Binding-site contacts:
Ligand atom O5 contacts residue GLY328 of chain 1.A at 4.4 Å.
Ligand atom O7 contacts residue ASN142 of chain 1.A at 4.2 Å.
Ligand atom C8 contacts residue ASN141 of chain 1.A at 2.9 Å.
Ligand atom C1 contacts residue ASN142 of chain 1.A at 1.5 Å.
Ligand atom C7 contacts residue ASN142 of chain 1.A at 3.7 Å.
Ligand atom C2 contacts residue ASN142 of chain 1.A at 2.5 Å.
Ligand atom C5 contacts residue ASN142 of chain 1.A at 3.7 Å.
Ligand atom N2 contacts residue ASN141 of chain 1.A at 3.9 Å.
Ligand atom O7 contacts residue ASN141 of chain 1.A at 3.3 Å (h-bond).
Ligand atom C3 contacts residue ASN142 of chain 1.A at 3.8 Å.
Ligand atom C7 contacts residue ASN141 of chain 1.A at 3.1 Å.
Ligand atom C4 contacts residue ASN142 of chain 1.A at 4.2 Å.
Ligand atom O5 contacts residue ASN142 of chain 1.A at 2.4 Å (h-bond).
Ligand atom N2 contacts residue ASN142 of chain 1.A at 2.8 Å (h-bond).

This small molecule binds to this protein.
Small molecule (SMILES): CC(=O)N[C@@H]1[C@@H](O)[C@H](O)[C@@H](CO)O[C@H]1O

Sequence of chain 1.A:
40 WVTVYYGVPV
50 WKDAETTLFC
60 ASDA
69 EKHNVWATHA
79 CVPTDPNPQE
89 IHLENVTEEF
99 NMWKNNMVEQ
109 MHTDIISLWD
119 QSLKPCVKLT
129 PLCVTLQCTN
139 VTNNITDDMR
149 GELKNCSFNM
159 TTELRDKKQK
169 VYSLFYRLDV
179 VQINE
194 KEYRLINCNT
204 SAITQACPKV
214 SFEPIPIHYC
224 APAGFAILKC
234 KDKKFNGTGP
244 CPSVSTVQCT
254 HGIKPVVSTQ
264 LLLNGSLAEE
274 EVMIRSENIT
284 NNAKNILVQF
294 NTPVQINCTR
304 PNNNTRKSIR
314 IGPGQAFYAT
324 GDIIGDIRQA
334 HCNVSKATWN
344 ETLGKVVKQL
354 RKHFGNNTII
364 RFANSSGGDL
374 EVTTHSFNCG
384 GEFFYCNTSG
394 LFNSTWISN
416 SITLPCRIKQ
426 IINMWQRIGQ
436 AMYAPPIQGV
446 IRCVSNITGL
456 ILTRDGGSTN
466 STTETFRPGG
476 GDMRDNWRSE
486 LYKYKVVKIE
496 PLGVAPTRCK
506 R